Binding-site contacts:
Ligand atom C14 contacts residue PHE308 of chain 1.B at 3.5 Å (hydrophobic).
Ligand atom C21 contacts residue GLN305 of chain 1.B at 3.8 Å.
Ligand atom C4 contacts residue MET209 of chain 1.B at 3.4 Å (hydrophobic).
Ligand atom C5 contacts residue ASP254 of chain 1.B at 3.8 Å.
Ligand atom C22 contacts residue SER304 of chain 1.B at 3.9 Å.
Ligand atom F17 contacts residue GLN305 of chain 1.B at 3.7 Å.
Ligand atom O15 contacts residue ILE272 of chain 1.B at 3.5 Å.
Ligand atom N3 contacts residue MET209 of chain 1.B at 3.5 Å.
Ligand atom C4 contacts residue ASP254 of chain 1.B at 3.6 Å.
Ligand atom C16 contacts residue GLN305 of chain 1.B at 3.4 Å.
Ligand atom O15 contacts residue GLN305 of chain 1.B at 3.1 Å (h-bond).
Ligand atom O15 contacts residue PHE308 of chain 1.B at 3.8 Å.
Ligand atom CL26 contacts residue LEU255 of chain 1.B at 3.4 Å.
Ligand atom N3 contacts residue THR207 of chain 1.B at 3.8 Å.
Ligand atom CL25 contacts residue HIS96 of chain 1.B at 3.7 Å.
Ligand atom C22 contacts residue MET293 of chain 1.B at 3.5 Å (hydrophobic).
Ligand atom F17 contacts residue TYR265 of chain 1.B at 3.4 Å.
Ligand atom F18 contacts residue THR269 of chain 1.B at 3.2 Å.
Ligand atom F18 contacts residue ASN257 of chain 1.B at 3.4 Å.
Ligand atom CL26 contacts residue ASP254 of chain 1.B at 3.5 Å.
Ligand atom O19 contacts residue PHE308 of chain 1.B at 3.6 Å.
Ligand atom F17 contacts residue PHE308 of chain 1.B at 3.7 Å.
Ligand atom F17 contacts residue ASN257 of chain 1.B at 3.2 Å.
Ligand atom F17 contacts residue PRO258 of chain 1.B at 3.6 Å.
Ligand atom C9 contacts residue PHE308 of chain 1.B at 3.7 Å (hydrophobic).
Ligand atom C10 contacts residue TYR95 of chain 1.B at 3.8 Å (hydrophobic).
Ligand atom C12 contacts residue ILE272 of chain 1.B at 3.7 Å (hydrophobic).
Ligand atom C16 contacts residue THR269 of chain 1.B at 3.4 Å.
Ligand atom C11 contacts residue ASN257 of chain 1.B at 3.5 Å.
Ligand atom O19 contacts residue GLN305 of chain 1.B at 3.1 Å (h-bond).
Ligand atom C13 contacts residue PHE308 of chain 1.B at 3.4 Å (hydrophobic).
Ligand atom C4 contacts residue THR207 of chain 1.B at 3.5 Å.
Ligand atom C23 contacts residue SER304 of chain 1.B at 3.8 Å.
Ligand atom C23 contacts residue MET293 of chain 1.B at 3.7 Å (hydrophobic).
Ligand atom F18 contacts residue TRP268 of chain 1.B at 3.2 Å.
Ligand atom C20 contacts residue PHE308 of chain 1.B at 3.8 Å (hydrophobic).
Ligand atom F18 contacts residue ILE272 of chain 1.B at 3.8 Å.
Ligand atom C12 contacts residue PHE308 of chain 1.B at 3.4 Å (hydrophobic).
Ligand atom C22 contacts residue EDO1 of chain 1.EA at 3.5 Å.
Ligand atom C16 contacts residue TYR265 of chain 1.B at 3.7 Å (hydrophobic).

The protein below binds the small molecule below.
Small molecule (SMILES): O=C(Nc1c(Cl)cncc1Cl)c1ccc(OC(F)F)c(OCC2CC2)c1

Sequence of chain 1.B:
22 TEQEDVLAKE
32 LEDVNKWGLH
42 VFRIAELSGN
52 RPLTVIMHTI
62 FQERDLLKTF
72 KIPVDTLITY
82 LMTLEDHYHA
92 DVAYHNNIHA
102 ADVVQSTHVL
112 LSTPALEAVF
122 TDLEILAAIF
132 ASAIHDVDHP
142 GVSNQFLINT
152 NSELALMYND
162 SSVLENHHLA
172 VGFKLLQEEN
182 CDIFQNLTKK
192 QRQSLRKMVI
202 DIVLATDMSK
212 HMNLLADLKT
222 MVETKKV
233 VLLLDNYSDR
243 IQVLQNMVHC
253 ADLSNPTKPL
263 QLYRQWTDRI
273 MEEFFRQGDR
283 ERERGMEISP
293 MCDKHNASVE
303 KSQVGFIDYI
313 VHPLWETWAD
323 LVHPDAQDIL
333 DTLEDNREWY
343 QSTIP